Sequence of chain 1.A:
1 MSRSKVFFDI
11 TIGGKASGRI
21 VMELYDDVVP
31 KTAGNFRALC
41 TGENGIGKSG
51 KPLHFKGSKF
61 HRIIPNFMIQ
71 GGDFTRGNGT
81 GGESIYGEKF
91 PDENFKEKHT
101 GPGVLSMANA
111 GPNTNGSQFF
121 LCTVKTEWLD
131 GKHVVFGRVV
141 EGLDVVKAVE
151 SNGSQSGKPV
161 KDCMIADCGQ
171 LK

This protein binds this small molecule.
Small molecule (SMILES): N[C@@H](CO)C(=O)O

Binding-site contacts:
Ligand atom C contacts residue ASN109 of chain 1.A at 3.8 Å.
Ligand atom C contacts residue GLN70 of chain 1.A at 4.2 Å.
Ligand atom N contacts residue ASN109 of chain 1.A at 2.7 Å (h-bond).
Ligand atom C contacts residue PRO1 of chain 1.C at 1.4 Å (hydrophobic).
Ligand atom CB contacts residue PRO1 of chain 1.C at 3.3 Å (hydrophobic).
Ligand atom O contacts residue PRO1 of chain 1.C at 2.3 Å (h-bond).
Ligand atom CA contacts residue HIS133 of chain 1.A at 4.3 Å.
Ligand atom CA contacts residue PRO1 of chain 1.C at 2.5 Å (hydrophobic).
Ligand atom O contacts residue ASN109 of chain 1.A at 2.9 Å (h-bond).
Ligand atom CB contacts residue HIS133 of chain 1.A at 3.8 Å.
Ligand atom OG contacts residue ASN109 of chain 1.A at 3.9 Å.
Ligand atom O contacts residue ALA108 of chain 1.A at 3.2 Å.
Ligand atom O contacts residue HIS133 of chain 1.A at 3.3 Å.
Ligand atom CA contacts residue ASN109 of chain 1.A at 3.5 Å.
Ligand atom N contacts residue PRO1 of chain 1.C at 3.6 Å.
Ligand atom O contacts residue GLN70 of chain 1.A at 4.3 Å.
Ligand atom CB contacts residue ASN109 of chain 1.A at 3.3 Å.
Ligand atom OG contacts residue PRO1 of chain 1.C at 4.5 Å.
Ligand atom C contacts residue ALA108 of chain 1.A at 4.3 Å (hydrophobic).
Ligand atom C contacts residue HIS133 of chain 1.A at 3.5 Å.